Sequence of chain 1.F:
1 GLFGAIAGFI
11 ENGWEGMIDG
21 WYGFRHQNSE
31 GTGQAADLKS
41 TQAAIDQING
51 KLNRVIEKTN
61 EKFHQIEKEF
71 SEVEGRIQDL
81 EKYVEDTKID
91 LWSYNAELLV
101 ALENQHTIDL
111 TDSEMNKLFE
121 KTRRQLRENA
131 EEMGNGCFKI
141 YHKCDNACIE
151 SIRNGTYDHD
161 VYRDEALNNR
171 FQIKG

Binding-site contacts:
Ligand atom O5 contacts residue ASN154 of chain 1.F at 2.4 Å (h-bond).
Ligand atom C1 contacts residue SER151 of chain 1.F at 4.1 Å.
Ligand atom C2 contacts residue THR156 of chain 1.F at 4.3 Å.
Ligand atom N2 contacts residue ASN154 of chain 1.F at 2.9 Å (h-bond).
Ligand atom O5 contacts residue THR156 of chain 1.F at 4.4 Å.
Ligand atom C1 contacts residue ASN154 of chain 1.F at 1.4 Å.
Ligand atom C4 contacts residue ASN154 of chain 1.F at 4.2 Å.
Ligand atom C1 contacts residue THR156 of chain 1.F at 3.6 Å.
Ligand atom C6 contacts residue ALA147 of chain 1.F at 3.7 Å (hydrophobic).
Ligand atom O5 contacts residue SER151 of chain 1.F at 3.8 Å.
Ligand atom C5 contacts residue ALA147 of chain 1.F at 4.5 Å (hydrophobic).
Ligand atom O5 contacts residue GLU150 of chain 1.F at 3.4 Å (salt-bridge).
Ligand atom C2 contacts residue ASN154 of chain 1.F at 2.4 Å.
Ligand atom C1 contacts residue GLU150 of chain 1.F at 3.6 Å.
Ligand atom C8 contacts residue THR156 of chain 1.F at 4.2 Å.
Ligand atom O6 contacts residue GLU150 of chain 1.F at 3.5 Å.
Ligand atom C3 contacts residue ASN154 of chain 1.F at 3.7 Å.
Ligand atom C7 contacts residue THR156 of chain 1.F at 4.5 Å.
Ligand atom C5 contacts residue ASN154 of chain 1.F at 3.7 Å.
Ligand atom N2 contacts residue THR156 of chain 1.F at 4.0 Å.
Ligand atom C8 contacts residue ASN154 of chain 1.F at 4.4 Å.
Ligand atom C6 contacts residue GLU150 of chain 1.F at 3.8 Å.
Ligand atom C7 contacts residue ASN154 of chain 1.F at 3.2 Å.
Ligand atom O7 contacts residue ASN154 of chain 1.F at 3.1 Å (h-bond).

The small molecule below binds the protein below.
Small molecule (SMILES): CC(=O)N[C@@H]1[C@@H](O)[C@H](O)[C@@H](CO)O[C@H]1O